Sequence of chain 2.A:
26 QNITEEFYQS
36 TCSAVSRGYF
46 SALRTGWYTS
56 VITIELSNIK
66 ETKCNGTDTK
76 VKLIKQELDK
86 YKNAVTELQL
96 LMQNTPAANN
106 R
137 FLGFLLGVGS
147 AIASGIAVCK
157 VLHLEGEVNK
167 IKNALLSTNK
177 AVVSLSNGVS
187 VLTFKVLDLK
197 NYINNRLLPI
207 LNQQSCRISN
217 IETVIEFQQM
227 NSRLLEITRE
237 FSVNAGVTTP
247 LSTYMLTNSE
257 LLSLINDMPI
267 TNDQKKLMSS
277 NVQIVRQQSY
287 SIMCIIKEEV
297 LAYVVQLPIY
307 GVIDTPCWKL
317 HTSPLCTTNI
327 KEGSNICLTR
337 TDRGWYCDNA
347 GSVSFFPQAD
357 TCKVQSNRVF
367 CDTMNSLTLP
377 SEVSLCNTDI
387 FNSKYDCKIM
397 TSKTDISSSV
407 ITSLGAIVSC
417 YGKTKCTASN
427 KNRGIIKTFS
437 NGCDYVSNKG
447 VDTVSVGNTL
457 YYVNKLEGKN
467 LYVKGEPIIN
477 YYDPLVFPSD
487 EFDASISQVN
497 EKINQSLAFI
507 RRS

Binding-site contacts:
Ligand atom C3 contacts residue ASN500 of chain 2.A at 4.5 Å.
Ligand atom O5 contacts residue ASN500 of chain 2.A at 2.8 Å (h-bond).
Ligand atom C1 contacts residue ASN500 of chain 2.A at 2.5 Å.
Ligand atom O3 contacts residue ASN496 of chain 2.A at 4.3 Å.
Ligand atom C2 contacts residue ASN500 of chain 2.A at 3.9 Å.
Ligand atom C5 contacts residue ASN500 of chain 2.A at 3.8 Å.
Ligand atom C4 contacts residue ASN500 of chain 2.A at 3.9 Å.
Ligand atom C6 contacts residue ASN500 of chain 2.A at 4.1 Å.

A small-molecule ligand and the protein it binds are described below.
Small molecule (SMILES): CC(=O)N[C@@H]1[C@@H](O)[C@H](O)[C@@H](CO)O[C@H]1O